A small-molecule ligand and the protein it binds are described below.
Small molecule (SMILES): COc1cc(CCNC(=O)c2[nH]c(-c3c(F)cccc3F)nc(=O)c2O)ccn1

Sequence of chain 3.A:
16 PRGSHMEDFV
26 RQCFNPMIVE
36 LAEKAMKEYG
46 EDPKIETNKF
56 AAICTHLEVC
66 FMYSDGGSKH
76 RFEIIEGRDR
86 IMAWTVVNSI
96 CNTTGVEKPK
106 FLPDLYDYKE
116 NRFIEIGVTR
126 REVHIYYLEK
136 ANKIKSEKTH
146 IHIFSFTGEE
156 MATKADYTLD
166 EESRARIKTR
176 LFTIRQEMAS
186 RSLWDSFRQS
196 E

Binding-site contacts:
Ligand atom O13 contacts residue MN1 of chain 3.C at 2.2 Å.
Ligand atom O10 contacts residue LEU107 of chain 3.A at 3.8 Å.
Ligand atom O15 contacts residue ASP109 of chain 3.A at 3.9 Å.
Ligand atom C24 contacts residue LYS54 of chain 3.A at 4.0 Å.
Ligand atom C09 contacts residue GLU81 of chain 3.A at 3.7 Å.
Ligand atom O10 contacts residue GLU81 of chain 3.A at 3.3 Å (salt-bridge).
Ligand atom N16 contacts residue TYR131 of chain 3.A at 4.0 Å.
Ligand atom O15 contacts residue GLU120 of chain 3.A at 2.9 Å (salt-bridge).
Ligand atom C09 contacts residue MN1 of chain 3.D at 2.6 Å.
Ligand atom N16 contacts residue HIS61 of chain 3.A at 4.0 Å.
Ligand atom O13 contacts residue MN1 of chain 3.D at 2.0 Å.
Ligand atom O13 contacts residue GLU120 of chain 3.A at 3.0 Å (salt-bridge).
Ligand atom N16 contacts residue MN1 of chain 3.C at 3.9 Å.
Ligand atom C12 contacts residue HIS61 of chain 3.A at 3.5 Å.
Ligand atom N29 contacts residue TYR44 of chain 3.A at 4.1 Å.
Ligand atom C12 contacts residue MN1 of chain 3.C at 2.7 Å.
Ligand atom O15 contacts residue HIS61 of chain 3.A at 2.6 Å (h-bond).
Ligand atom C27 contacts residue ALA40 of chain 3.A at 4.0 Å (hydrophobic).
Ligand atom C01 contacts residue GLU46 of chain 3.A at 3.2 Å.
Ligand atom O15 contacts residue ILE121 of chain 3.A at 2.7 Å (h-bond).
Ligand atom O15 contacts residue MN1 of chain 3.C at 1.8 Å.
Ligand atom N08 contacts residue MN1 of chain 3.D at 3.8 Å.
Ligand atom O13 contacts residue ASP109 of chain 3.A at 2.8 Å (salt-bridge).
Ligand atom O13 contacts residue HIS61 of chain 3.A at 3.5 Å.
Ligand atom C14 contacts residue MN1 of chain 3.C at 2.5 Å.
Ligand atom C11 contacts residue MN1 of chain 3.D at 3.1 Å.
Ligand atom C12 contacts residue ASP109 of chain 3.A at 3.8 Å.
Ligand atom C12 contacts residue GLU120 of chain 3.A at 3.6 Å.
Ligand atom C14 contacts residue ILE121 of chain 3.A at 3.9 Å (hydrophobic).
Ligand atom C28 contacts residue ALA40 of chain 3.A at 4.0 Å (hydrophobic).
Ligand atom O10 contacts residue MN1 of chain 3.D at 1.8 Å.
Ligand atom C23 contacts residue LYS54 of chain 3.A at 4.0 Å.
Ligand atom N29 contacts residue GLU46 of chain 3.A at 4.0 Å.
Ligand atom C14 contacts residue HIS61 of chain 3.A at 3.1 Å.
Ligand atom F26 contacts residue ILE58 of chain 3.A at 3.7 Å.
Ligand atom C14 contacts residue GLU120 of chain 3.A at 3.6 Å.
Ligand atom O10 contacts residue ASP109 of chain 3.A at 3.9 Å.
Ligand atom C03 contacts residue TYR44 of chain 3.A at 4.0 Å (hydrophobic).
Ligand atom C12 contacts residue MN1 of chain 3.D at 2.8 Å.
Ligand atom C01 contacts residue LYS54 of chain 3.A at 4.0 Å.